Binding-site contacts:
Ligand atom CA contacts residue PRO21 of chain 1.A at 4.2 Å (hydrophobic).
Ligand atom CB contacts residue PRO21 of chain 1.A at 3.3 Å (hydrophobic).
Ligand atom CA contacts residue PRO21 of chain 1.A at 4.1 Å (hydrophobic).
Ligand atom CB contacts residue PRO25 of chain 1.A at 4.4 Å (hydrophobic).
Ligand atom CB contacts residue ALA20 of chain 1.A at 4.0 Å (hydrophobic).
Ligand atom SG contacts residue PRO21 of chain 1.A at 2.6 Å.
Ligand atom N contacts residue PRO21 of chain 1.A at 4.0 Å.
Ligand atom CB contacts residue PRO21 of chain 1.A at 3.8 Å (hydrophobic).
Ligand atom CB contacts residue PRO22 of chain 1.A at 4.3 Å (hydrophobic).
Ligand atom O contacts residue PRO21 of chain 1.A at 2.9 Å.
Ligand atom C contacts residue PRO21 of chain 1.A at 3.4 Å (hydrophobic).
Ligand atom CB contacts residue GLN29 of chain 1.A at 4.2 Å.
Ligand atom SG contacts residue PRO21 of chain 1.A at 3.5 Å (h-bond).
Ligand atom C contacts residue PRO21 of chain 1.A at 3.9 Å (hydrophobic).
Ligand atom SG contacts residue PRO25 of chain 1.A at 4.0 Å.
Ligand atom O contacts residue PRO25 of chain 1.A at 4.0 Å.
Ligand atom C contacts residue PRO21 of chain 1.A at 4.3 Å (hydrophobic).

A protein and the small-molecule ligand that binds it are described below.
Small molecule (SMILES): C=C(NC(=O)C(=C)NC(=O)c1csc(C2=N[C@@H]3c4csc(n4)[C@H]4NC(=O)c5csc(n5)[C@H]([C@](C)(O)[C@@H](C)O)NC(=O)[C@H]5CS[C@@H](N5)/C(=C/C)NC(=O)[C@H]([C@@H](C)O)NC(=O)c5csc(n5)[C@]3(CC2)NC(=O)[C@H](C)NC(=O)C(=C)NC(=O)[C@H](C)NC(=O)[C@H]([C@@H](C)CC)N[C@@H]2C=Cc3c([C@H](C)O)cc(nc3[C@H]2O)C(=O)O[C@@H]4C)n1)C(N)=O

Sequence of chain 1.A:
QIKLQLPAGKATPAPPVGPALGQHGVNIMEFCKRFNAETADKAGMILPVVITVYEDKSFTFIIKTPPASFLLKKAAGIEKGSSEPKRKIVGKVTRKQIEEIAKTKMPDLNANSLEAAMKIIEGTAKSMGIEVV